A protein and the small-molecule ligand that binds it are described below.
Small molecule (SMILES): CC(=O)N[C@H]1[C@H](O[C@H]2[C@H](O)[C@@H](NC(C)=O)CO[C@@H]2CO)O[C@H](CO)[C@@H](O[C@@H]2O[C@H](CO[C@H]3O[C@H](CO[C@H]4O[C@H](CO)[C@@H](O)[C@H](O)[C@@H]4O)[C@@H](O)[C@H](O[C@H]4O[C@H](CO)[C@@H](O)[C@H](O)[C@@H]4O)[C@@H]3O)[C@@H](O)[C@H](O[C@H]3O[C@H](CO)[C@@H](O)[C@H](O)[C@@H]3O[C@H]3O[C@H](CO)[C@@H](O)[C@H](O)[C@@H]3O[C@H]3O[C@H](CO)[C@@H](O)[C@H](O)[C@@H]3O)[C@@H]2O)[C@@H]1O

Sequence of chain 2.A:
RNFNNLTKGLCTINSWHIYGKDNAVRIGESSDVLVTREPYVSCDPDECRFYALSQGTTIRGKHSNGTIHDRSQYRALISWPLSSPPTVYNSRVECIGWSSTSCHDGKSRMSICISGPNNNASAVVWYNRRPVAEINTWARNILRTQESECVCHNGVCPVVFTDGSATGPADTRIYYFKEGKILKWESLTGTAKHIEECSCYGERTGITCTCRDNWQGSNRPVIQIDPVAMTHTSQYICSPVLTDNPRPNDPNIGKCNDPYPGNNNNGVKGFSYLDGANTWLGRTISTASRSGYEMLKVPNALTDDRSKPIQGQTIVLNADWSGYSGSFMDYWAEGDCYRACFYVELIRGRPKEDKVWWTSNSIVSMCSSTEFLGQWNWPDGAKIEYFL

Binding-site contacts:
Ligand atom C6 contacts residue GLN311 of chain 2.A at 3.6 Å.
Ligand atom O6 contacts residue ILE285 of chain 2.A at 2.6 Å (h-bond).
Ligand atom C6 contacts residue ASP250 of chain 2.A at 3.6 Å.
Ligand atom O5 contacts residue ASP250 of chain 2.A at 3.6 Å (salt-bridge).
Ligand atom O5 contacts residue ASN120 of chain 4.A at 2.4 Å (h-bond).
Ligand atom O3 contacts residue GLU294 of chain 2.A at 2.6 Å (salt-bridge).
Ligand atom O5 contacts residue GLY374 of chain 2.A at 3.3 Å.
Ligand atom C6 contacts residue PRO309 of chain 2.A at 3.5 Å (hydrophobic).
Ligand atom O3 contacts residue GLN311 of chain 2.A at 3.4 Å.
Ligand atom C5 contacts residue ASN120 of chain 4.A at 3.6 Å.
Ligand atom O6 contacts residue ILE310 of chain 2.A at 3.3 Å (h-bond).
Ligand atom C5 contacts residue ARG283 of chain 2.A at 3.6 Å.
Ligand atom O5 contacts residue ARG283 of chain 2.A at 3.2 Å (salt-bridge).
Ligand atom C6 contacts residue ILE285 of chain 2.A at 3.4 Å (hydrophobic).
Ligand atom O7 contacts residue ASN120 of chain 4.A at 3.7 Å.
Ligand atom O5 contacts residue GLN375 of chain 2.A at 3.4 Å (h-bond).
Ligand atom O4 contacts residue GLU294 of chain 2.A at 2.7 Å (salt-bridge).
Ligand atom N2 contacts residue ASN120 of chain 4.A at 2.9 Å (h-bond).
Ligand atom O2 contacts residue GLY312 of chain 2.A at 3.3 Å.
Ligand atom O4 contacts residue ARG247 of chain 2.A at 3.1 Å (salt-bridge).
Ligand atom O6 contacts residue GLN375 of chain 2.A at 3.3 Å.
Ligand atom O4 contacts residue ARG283 of chain 2.A at 3.6 Å (salt-bridge).
Ligand atom O4 contacts residue THR287 of chain 2.A at 3.4 Å.
Ligand atom C5 contacts residue ILE310 of chain 2.A at 3.6 Å (hydrophobic).
Ligand atom C6 contacts residue ILE310 of chain 2.A at 3.5 Å (hydrophobic).
Ligand atom C2 contacts residue ASN120 of chain 4.A at 2.3 Å.
Ligand atom C8 contacts residue ASN119 of chain 4.A at 3.7 Å.
Ligand atom C4 contacts residue GLU294 of chain 2.A at 3.5 Å.
Ligand atom O3 contacts residue ASN249 of chain 2.A at 2.7 Å (h-bond).
Ligand atom O3 contacts residue GLY312 of chain 2.A at 3.1 Å (h-bond).
Ligand atom C3 contacts residue GLY312 of chain 2.A at 3.2 Å.
Ligand atom C7 contacts residue ASN120 of chain 4.A at 3.5 Å.
Ligand atom O2 contacts residue ASN249 of chain 2.A at 3.3 Å (h-bond).
Ligand atom O3 contacts residue ASP250 of chain 2.A at 3.2 Å (salt-bridge).
Ligand atom O6 contacts residue ASP250 of chain 2.A at 2.6 Å (salt-bridge).
Ligand atom C6 contacts residue LEU373 of chain 2.A at 3.3 Å (hydrophobic).
Ligand atom O2 contacts residue LEU296 of chain 2.A at 3.6 Å.
Ligand atom C1 contacts residue ASN120 of chain 4.A at 1.4 Å.
Ligand atom C3 contacts residue GLU294 of chain 2.A at 3.3 Å.
Ligand atom O3 contacts residue ARG283 of chain 2.A at 3.0 Å (salt-bridge).

Sequence of chain 4.A:
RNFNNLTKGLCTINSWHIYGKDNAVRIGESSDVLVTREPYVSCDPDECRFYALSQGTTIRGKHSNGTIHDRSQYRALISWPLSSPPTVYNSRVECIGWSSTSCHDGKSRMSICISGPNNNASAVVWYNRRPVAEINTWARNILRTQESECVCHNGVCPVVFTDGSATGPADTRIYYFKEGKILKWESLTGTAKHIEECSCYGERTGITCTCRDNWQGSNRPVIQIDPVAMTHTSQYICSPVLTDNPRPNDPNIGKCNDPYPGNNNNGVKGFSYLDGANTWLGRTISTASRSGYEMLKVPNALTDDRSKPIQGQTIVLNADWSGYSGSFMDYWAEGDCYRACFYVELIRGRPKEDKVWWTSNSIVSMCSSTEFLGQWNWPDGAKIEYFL